Binding-site contacts:
Ligand atom C21 contacts residue ARG61 of chain 2.A at 4.0 Å.
Ligand atom O04 contacts residue ASN180 of chain 2.A at 4.2 Å.
Ligand atom C13 contacts residue ARG65 of chain 2.A at 4.3 Å.
Ligand atom C07 contacts residue LEU179 of chain 2.A at 3.7 Å (hydrophobic).
Ligand atom C21 contacts residue ARG65 of chain 2.A at 3.5 Å.
Ligand atom C12 contacts residue GLU187 of chain 2.A at 4.2 Å.
Ligand atom C16 contacts residue ARG61 of chain 2.A at 3.8 Å.
Ligand atom C08 contacts residue VAL183 of chain 2.A at 3.9 Å (hydrophobic).
Ligand atom C08 contacts residue LEU179 of chain 2.A at 3.9 Å (hydrophobic).
Ligand atom C20 contacts residue ALA62 of chain 2.A at 4.0 Å (hydrophobic).
Ligand atom C20 contacts residue GLY58 of chain 2.A at 4.2 Å.
Ligand atom C20 contacts residue ARG65 of chain 2.A at 4.0 Å.
Ligand atom C19 contacts residue GLY58 of chain 2.A at 3.1 Å.
Ligand atom C20 contacts residue ARG61 of chain 2.A at 3.9 Å.
Ligand atom C06 contacts residue ARG134 of chain 2.A at 4.2 Å.
Ligand atom O03 contacts residue LYS54 of chain 2.A at 3.4 Å.
Ligand atom C19 contacts residue ARG61 of chain 2.A at 4.0 Å.
Ligand atom O04 contacts residue LYS54 of chain 2.A at 4.2 Å.
Ligand atom O04 contacts residue ARG134 of chain 2.A at 3.0 Å (salt-bridge).
Ligand atom O22 contacts residue GLU187 of chain 2.A at 3.7 Å.
Ligand atom O04 contacts residue TYR135 of chain 2.A at 2.9 Å (h-bond).
Ligand atom O01 contacts residue ARG61 of chain 2.A at 2.9 Å (salt-bridge).
Ligand atom C06 contacts residue ASN180 of chain 2.A at 3.2 Å.
Ligand atom O01 contacts residue TYR135 of chain 2.A at 4.2 Å.
Ligand atom C18 contacts residue GLY58 of chain 2.A at 3.5 Å.
Ligand atom P02 contacts residue TYR135 of chain 2.A at 4.0 Å.
Ligand atom O01 contacts residue ARG134 of chain 2.A at 2.9 Å (salt-bridge).
Ligand atom P02 contacts residue ARG134 of chain 2.A at 3.8 Å.
Ligand atom P02 contacts residue ARG61 of chain 2.A at 3.7 Å.
Ligand atom N14 contacts residue ARG65 of chain 2.A at 3.9 Å.
Ligand atom O22 contacts residue ARG65 of chain 2.A at 4.0 Å.
Ligand atom C15 contacts residue ARG61 of chain 2.A at 4.0 Å.
Ligand atom C09 contacts residue VAL183 of chain 2.A at 4.3 Å (hydrophobic).
Ligand atom O04 contacts residue ARG61 of chain 2.A at 4.2 Å.
Ligand atom C17 contacts residue ARG61 of chain 2.A at 4.1 Å.
Ligand atom C07 contacts residue ASN180 of chain 2.A at 3.1 Å.
Ligand atom C19 contacts residue ALA62 of chain 2.A at 3.7 Å (hydrophobic).
Ligand atom O03 contacts residue TYR135 of chain 2.A at 4.2 Å.
Ligand atom C07 contacts residue VAL183 of chain 2.A at 4.0 Å (hydrophobic).
Ligand atom O03 contacts residue ARG61 of chain 2.A at 3.1 Å (salt-bridge).

The protein below binds the small molecule below.
Small molecule (SMILES): O=C(COc1ccccc1P(=O)(O)O)NCc1ccccc1

Sequence of chain 2.A:
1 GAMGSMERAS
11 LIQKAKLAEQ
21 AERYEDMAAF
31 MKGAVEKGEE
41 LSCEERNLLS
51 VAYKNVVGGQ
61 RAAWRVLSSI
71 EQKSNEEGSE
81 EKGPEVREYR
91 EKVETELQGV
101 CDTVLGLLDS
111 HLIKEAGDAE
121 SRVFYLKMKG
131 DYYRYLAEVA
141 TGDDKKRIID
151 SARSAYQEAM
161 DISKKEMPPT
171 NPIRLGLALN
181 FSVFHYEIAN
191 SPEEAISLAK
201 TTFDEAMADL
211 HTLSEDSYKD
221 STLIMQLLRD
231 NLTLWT